Binding-site contacts:
Ligand atom N2 contacts residue ASN35 of chain 1.C at 2.9 Å (h-bond).
Ligand atom C1 contacts residue ASN40 of chain 1.C at 4.3 Å.
Ligand atom C1 contacts residue ASN35 of chain 1.C at 1.4 Å.
Ligand atom O5 contacts residue ASN35 of chain 1.C at 2.3 Å (h-bond).
Ligand atom O6 contacts residue ASN40 of chain 1.C at 3.2 Å (h-bond).
Ligand atom C1 contacts residue THR37 of chain 1.C at 3.9 Å.
Ligand atom C7 contacts residue ASN35 of chain 1.C at 3.5 Å.
Ligand atom O6 contacts residue THR37 of chain 1.C at 3.2 Å.
Ligand atom O6 contacts residue GLU39 of chain 1.C at 3.2 Å (salt-bridge).
Ligand atom C5 contacts residue ASN35 of chain 1.C at 3.6 Å.
Ligand atom C2 contacts residue ASN35 of chain 1.C at 2.3 Å.
Ligand atom C6 contacts residue THR37 of chain 1.C at 3.5 Å.
Ligand atom C6 contacts residue GLU39 of chain 1.C at 4.1 Å.
Ligand atom N2 contacts residue ARG322 of chain 1.C at 4.4 Å.
Ligand atom C8 contacts residue ARG322 of chain 1.C at 3.5 Å.
Ligand atom O5 contacts residue THR37 of chain 1.C at 3.3 Å (h-bond).
Ligand atom O5 contacts residue ASN40 of chain 1.C at 3.8 Å.
Ligand atom O7 contacts residue ASN35 of chain 1.C at 3.7 Å.
Ligand atom C4 contacts residue ASN35 of chain 1.C at 4.1 Å.
Ligand atom C5 contacts residue THR37 of chain 1.C at 4.0 Å.
Ligand atom C7 contacts residue ARG322 of chain 1.C at 4.4 Å.
Ligand atom C3 contacts residue ASN35 of chain 1.C at 3.7 Å.

Sequence of chain 1.C:
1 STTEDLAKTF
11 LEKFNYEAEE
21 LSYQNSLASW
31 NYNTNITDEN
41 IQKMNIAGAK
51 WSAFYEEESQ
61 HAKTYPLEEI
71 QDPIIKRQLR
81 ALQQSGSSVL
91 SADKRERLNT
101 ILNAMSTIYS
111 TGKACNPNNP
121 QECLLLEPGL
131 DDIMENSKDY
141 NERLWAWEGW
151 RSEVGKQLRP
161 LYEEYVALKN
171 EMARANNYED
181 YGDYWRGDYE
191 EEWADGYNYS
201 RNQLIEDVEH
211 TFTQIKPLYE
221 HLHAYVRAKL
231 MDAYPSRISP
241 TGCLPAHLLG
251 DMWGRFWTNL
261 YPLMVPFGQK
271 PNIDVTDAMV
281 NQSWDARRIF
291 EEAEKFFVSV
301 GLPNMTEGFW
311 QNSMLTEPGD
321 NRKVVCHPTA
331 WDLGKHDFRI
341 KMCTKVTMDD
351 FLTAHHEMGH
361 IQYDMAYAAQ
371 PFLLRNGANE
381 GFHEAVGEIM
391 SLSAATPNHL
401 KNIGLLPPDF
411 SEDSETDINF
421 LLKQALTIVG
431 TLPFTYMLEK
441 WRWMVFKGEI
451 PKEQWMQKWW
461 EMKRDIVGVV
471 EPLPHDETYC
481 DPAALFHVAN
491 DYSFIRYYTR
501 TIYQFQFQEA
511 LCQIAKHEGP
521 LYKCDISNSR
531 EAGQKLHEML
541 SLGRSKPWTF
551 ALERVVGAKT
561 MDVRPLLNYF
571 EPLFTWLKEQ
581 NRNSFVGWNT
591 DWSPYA

This protein binds this small molecule.
Small molecule (SMILES): CC(=O)N[C@@H]1[C@@H](O)[C@H](O)[C@@H](CO)O[C@H]1O